This small molecule binds to this protein.
Small molecule (SMILES): CC(=O)N[C@H]1[C@H](O[C@H]2[C@H](O)[C@@H](NC(C)=O)CO[C@@H]2CO)O[C@H](CO)[C@@H](O[C@@H]2O[C@H](CO)[C@@H](O)[C@H](O)[C@@H]2O)[C@@H]1O

Sequence of chain 1.A:
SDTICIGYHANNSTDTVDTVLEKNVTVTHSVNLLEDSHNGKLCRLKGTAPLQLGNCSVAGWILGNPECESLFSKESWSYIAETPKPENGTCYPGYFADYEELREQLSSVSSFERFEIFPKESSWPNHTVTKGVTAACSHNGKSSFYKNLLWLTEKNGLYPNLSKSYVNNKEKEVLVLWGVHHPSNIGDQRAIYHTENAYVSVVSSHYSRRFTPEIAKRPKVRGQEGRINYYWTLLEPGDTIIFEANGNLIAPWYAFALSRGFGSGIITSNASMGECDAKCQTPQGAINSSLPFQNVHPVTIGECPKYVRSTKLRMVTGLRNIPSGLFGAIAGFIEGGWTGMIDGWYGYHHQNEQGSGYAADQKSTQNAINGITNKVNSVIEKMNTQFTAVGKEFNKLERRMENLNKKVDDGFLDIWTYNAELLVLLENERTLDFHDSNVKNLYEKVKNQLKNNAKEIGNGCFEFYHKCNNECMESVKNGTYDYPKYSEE

Binding-site contacts:
Ligand atom N2 contacts residue ASN127 of chain 1.A at 2.9 Å (h-bond).
Ligand atom C6 contacts residue GLU126 of chain 1.A at 4.0 Å.
Ligand atom C6 contacts residue NAG1 of chain 1.R at 4.3 Å.
Ligand atom O7 contacts residue ASN127 of chain 1.A at 3.9 Å.
Ligand atom C8 contacts residue SER177 of chain 1.A at 3.5 Å.
Ligand atom N2 contacts residue ARG261 of chain 1.A at 3.7 Å.
Ligand atom C4 contacts residue ASN127 of chain 1.A at 4.3 Å.
Ligand atom C5 contacts residue ASN127 of chain 1.A at 3.7 Å.
Ligand atom C7 contacts residue ASN127 of chain 1.A at 3.6 Å.
Ligand atom O6 contacts residue NAG1 of chain 1.R at 3.6 Å.
Ligand atom C7 contacts residue ARG261 of chain 1.A at 4.2 Å.
Ligand atom O3 contacts residue ARG261 of chain 1.A at 3.6 Å.
Ligand atom C2 contacts residue ARG261 of chain 1.A at 4.5 Å.
Ligand atom C7 contacts residue GLU106 of chain 1.A at 3.5 Å.
Ligand atom C8 contacts residue ASN104 of chain 1.A at 4.1 Å.
Ligand atom O7 contacts residue GLU106 of chain 1.A at 3.0 Å.
Ligand atom C1 contacts residue GLU106 of chain 1.A at 4.3 Å.
Ligand atom O5 contacts residue ASN127 of chain 1.A at 2.4 Å (h-bond).
Ligand atom C8 contacts residue ARG261 of chain 1.A at 4.1 Å.
Ligand atom O6 contacts residue GLU126 of chain 1.A at 4.1 Å.
Ligand atom O5 contacts residue GLU126 of chain 1.A at 3.9 Å.
Ligand atom O6 contacts residue ASN94 of chain 1.A at 4.2 Å.
Ligand atom C3 contacts residue ASN127 of chain 1.A at 3.9 Å.
Ligand atom O7 contacts residue SER177 of chain 1.A at 4.1 Å.
Ligand atom C8 contacts residue GLU106 of chain 1.A at 3.7 Å.
Ligand atom C7 contacts residue SER177 of chain 1.A at 4.2 Å.
Ligand atom N2 contacts residue GLU106 of chain 1.A at 4.4 Å.
Ligand atom C2 contacts residue ASN127 of chain 1.A at 2.5 Å.
Ligand atom C1 contacts residue ASN127 of chain 1.A at 1.5 Å.
Ligand atom C8 contacts residue NAG1 of chain 1.R at 4.3 Å.